Binding-site contacts:
Ligand atom C6 contacts residue GLU13 of chain 2.B at 3.8 Å.
Ligand atom C3 contacts residue GLU13 of chain 2.B at 3.6 Å.
Ligand atom C1 contacts residue GLU13 of chain 1.D at 3.5 Å.
Ligand atom O1' contacts residue HIS10 of chain 2.B at 3.0 Å (h-bond).
Ligand atom O4 contacts residue SER9 of chain 2.D at 3.2 Å (h-bond).
Ligand atom O4 contacts residue HIS10 of chain 1.D at 2.9 Å (h-bond).
Ligand atom C3 contacts residue GLU13 of chain 1.D at 3.9 Å.
Ligand atom N1' contacts residue LEU17 of chain 1.D at 3.6 Å.
Ligand atom C2 contacts residue GLU13 of chain 2.D at 4.1 Å.
Ligand atom C3 contacts residue HIS10 of chain 1.D at 4.1 Å.
Ligand atom C3 contacts residue SER9 of chain 2.D at 3.8 Å.
Ligand atom C2 contacts residue GLU13 of chain 1.D at 3.4 Å.
Ligand atom C5 contacts residue ALA14 of chain 1.D at 3.9 Å (hydrophobic).
Ligand atom N1' contacts residue HIS10 of chain 2.B at 4.4 Å.
Ligand atom C5 contacts residue GLU13 of chain 1.D at 3.6 Å.
Ligand atom C6 contacts residue ALA14 of chain 1.D at 4.1 Å (hydrophobic).
Ligand atom C4 contacts residue GLU13 of chain 1.D at 3.9 Å.
Ligand atom C1' contacts residue LEU17 of chain 1.D at 4.3 Å (hydrophobic).
Ligand atom C6 contacts residue GLU13 of chain 1.D at 3.4 Å.
Ligand atom O4 contacts residue GLU13 of chain 2.B at 3.9 Å.
Ligand atom C5 contacts residue GLU13 of chain 2.B at 4.1 Å.
Ligand atom N1' contacts residue SER9 of chain 1.B at 3.6 Å.
Ligand atom C5 contacts residue HIS10 of chain 1.D at 4.1 Å.
Ligand atom C4 contacts residue HIS10 of chain 1.D at 4.0 Å.
Ligand atom N1' contacts residue GLU13 of chain 1.D at 3.7 Å.
Ligand atom O1' contacts residue SER9 of chain 1.B at 3.9 Å.
Ligand atom O1' contacts residue GLU13 of chain 1.D at 3.6 Å.
Ligand atom C1' contacts residue GLU13 of chain 2.B at 3.8 Å.
Ligand atom C2 contacts residue GLU13 of chain 2.B at 3.8 Å.
Ligand atom O1' contacts residue GLU13 of chain 2.B at 3.8 Å.
Ligand atom C4 contacts residue SER9 of chain 2.D at 3.8 Å.
Ligand atom C1' contacts residue SER9 of chain 1.B at 4.1 Å.
Ligand atom C4 contacts residue GLU13 of chain 2.B at 3.6 Å.
Ligand atom C1' contacts residue HIS10 of chain 2.B at 4.1 Å.
Ligand atom C1 contacts residue GLU13 of chain 2.B at 3.5 Å.
Ligand atom C6 contacts residue LEU17 of chain 1.D at 3.8 Å (hydrophobic).
Ligand atom C3 contacts residue GLU13 of chain 2.D at 4.3 Å.
Ligand atom C1' contacts residue GLU13 of chain 1.D at 3.3 Å.

Sequence of chain 2.D:
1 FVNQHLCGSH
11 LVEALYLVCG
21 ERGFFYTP

Sequence of chain 1.D:
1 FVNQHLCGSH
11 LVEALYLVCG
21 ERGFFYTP

A protein and the small-molecule ligand that binds it are described below.
Small molecule (SMILES): NC(=O)c1ccc(O)cc1

Sequence of chain 2.B:
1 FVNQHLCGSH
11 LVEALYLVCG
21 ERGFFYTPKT

Sequence of chain 1.B:
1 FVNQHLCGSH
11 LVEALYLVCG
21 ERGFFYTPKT